Sequence of chain 25.C:
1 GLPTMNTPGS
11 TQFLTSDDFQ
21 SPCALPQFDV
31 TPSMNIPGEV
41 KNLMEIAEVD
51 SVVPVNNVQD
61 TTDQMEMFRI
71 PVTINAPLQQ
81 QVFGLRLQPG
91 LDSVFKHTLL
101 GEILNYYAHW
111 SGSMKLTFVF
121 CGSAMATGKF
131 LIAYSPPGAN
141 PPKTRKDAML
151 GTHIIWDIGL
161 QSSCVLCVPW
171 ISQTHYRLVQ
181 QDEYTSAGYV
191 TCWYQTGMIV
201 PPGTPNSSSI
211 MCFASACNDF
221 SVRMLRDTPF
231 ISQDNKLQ

Binding-site contacts:
Ligand atom C4A contacts residue LEU14 of chain 25.C at 4.0 Å (hydrophobic).
Ligand atom C4C contacts residue MET117 of chain 24.A at 3.9 Å (hydrophobic).
Ligand atom C5A contacts residue ILE170 of chain 24.A at 3.8 Å (hydrophobic).
Ligand atom O1A contacts residue PHE121 of chain 24.A at 4.0 Å.
Ligand atom O1 contacts residue W711 of chain 24.F at 3.7 Å.
Ligand atom C2A contacts residue TYR146 of chain 24.A at 3.7 Å (hydrophobic).
Ligand atom C4B contacts residue ILE183 of chain 24.A at 4.0 Å (hydrophobic).
Ligand atom C2A contacts residue MET181 of chain 24.A at 3.7 Å (hydrophobic).
Ligand atom C3B contacts residue ILE219 of chain 24.A at 3.8 Å (hydrophobic).
Ligand atom C5A contacts residue ILE144 of chain 24.A at 3.7 Å (hydrophobic).
Ligand atom C6C contacts residue ILE186 of chain 24.A at 3.9 Å (hydrophobic).
Ligand atom O1B contacts residue ILE95 of chain 24.A at 3.6 Å.
Ligand atom N3A contacts residue ALA24 of chain 24.C at 3.8 Å.
Ligand atom C5A contacts residue PRO168 of chain 24.A at 4.0 Å (hydrophobic).
Ligand atom C4A contacts residue ALA24 of chain 24.C at 4.0 Å (hydrophobic).
Ligand atom C5B contacts residue TYR146 of chain 24.A at 3.4 Å (hydrophobic).
Ligand atom N2 contacts residue THR97 of chain 24.A at 3.7 Å.
Ligand atom C3C contacts residue LEU216 of chain 24.A at 3.7 Å (hydrophobic).
Ligand atom C2C contacts residue THR97 of chain 24.A at 3.9 Å.
Ligand atom N3A contacts residue MET181 of chain 24.A at 3.3 Å.
Ligand atom C4A contacts residue MET181 of chain 24.A at 3.6 Å (hydrophobic).
Ligand atom C1C contacts residue THR97 of chain 24.A at 3.9 Å.
Ligand atom C4 contacts residue TYR192 of chain 24.A at 3.5 Å (hydrophobic).
Ligand atom C31 contacts residue ASN214 of chain 24.A at 3.3 Å.
Ligand atom C6B contacts residue TYR146 of chain 24.A at 3.8 Å (hydrophobic).
Ligand atom C1C contacts residue PHE115 of chain 24.A at 3.9 Å (hydrophobic).
Ligand atom C6B contacts residue ILE183 of chain 24.A at 3.6 Å (hydrophobic).
Ligand atom C31 contacts residue LEU216 of chain 24.A at 3.4 Å (hydrophobic).
Ligand atom N2 contacts residue W711 of chain 24.F at 2.9 Å.
Ligand atom C31 contacts residue W711 of chain 24.F at 3.0 Å.
Ligand atom N3A contacts residue TYR146 of chain 24.A at 4.0 Å.
Ligand atom C2B contacts residue ILE219 of chain 24.A at 3.8 Å (hydrophobic).
Ligand atom C2C contacts residue LEU216 of chain 24.A at 3.7 Å (hydrophobic).
Ligand atom C3 contacts residue W711 of chain 24.F at 3.3 Å.
Ligand atom C4B contacts residue TYR146 of chain 24.A at 3.7 Å (hydrophobic).
Ligand atom C1B contacts residue ILE183 of chain 24.A at 4.0 Å (hydrophobic).
Ligand atom C4A contacts residue ILE170 of chain 24.A at 3.9 Å (hydrophobic).
Ligand atom C3C contacts residue TYR192 of chain 24.A at 4.0 Å (hydrophobic).
Ligand atom C5B contacts residue ILE183 of chain 24.A at 3.7 Å (hydrophobic).
Ligand atom O1 contacts residue THR97 of chain 24.A at 3.4 Å (h-bond).

Sequence of chain 24.C:
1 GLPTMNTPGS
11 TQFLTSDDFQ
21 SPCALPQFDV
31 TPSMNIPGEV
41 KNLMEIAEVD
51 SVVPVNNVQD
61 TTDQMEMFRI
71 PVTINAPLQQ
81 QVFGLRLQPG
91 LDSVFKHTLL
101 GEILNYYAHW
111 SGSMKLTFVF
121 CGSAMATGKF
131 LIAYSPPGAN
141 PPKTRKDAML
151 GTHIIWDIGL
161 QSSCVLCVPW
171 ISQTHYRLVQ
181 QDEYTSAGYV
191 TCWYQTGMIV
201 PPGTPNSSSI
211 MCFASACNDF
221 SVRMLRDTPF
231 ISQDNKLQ

Sequence of chain 24.A:
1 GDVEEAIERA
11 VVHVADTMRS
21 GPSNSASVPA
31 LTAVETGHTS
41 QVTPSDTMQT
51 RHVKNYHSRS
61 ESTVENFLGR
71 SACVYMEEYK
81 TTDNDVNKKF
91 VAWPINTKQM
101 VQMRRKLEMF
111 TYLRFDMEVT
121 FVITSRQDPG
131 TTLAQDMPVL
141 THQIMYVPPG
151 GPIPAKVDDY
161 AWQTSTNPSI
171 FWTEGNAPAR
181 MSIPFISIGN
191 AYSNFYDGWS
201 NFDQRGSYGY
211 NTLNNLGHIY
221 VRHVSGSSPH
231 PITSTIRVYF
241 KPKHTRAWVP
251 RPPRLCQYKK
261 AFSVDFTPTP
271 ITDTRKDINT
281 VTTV

This small molecule binds to this protein.
Small molecule (SMILES): Cc1cc(CCCCCCCOc2ccc(C3=NCCO3)cc2)on1